The small molecule below binds the protein below.
Small molecule (SMILES): CN(Cc1cnc2nc(N)nc(N)c2n1)c1ccc(C(=O)N[C@@H](CCC(=O)O)C(=O)O)cc1

Binding-site contacts:
Ligand atom NA4 contacts residue ILE94 of chain 1.B at 2.9 Å (h-bond).
Ligand atom N3 contacts residue PHE31 of chain 1.B at 3.6 Å.
Ligand atom C16 contacts residue LEU28 of chain 1.B at 3.8 Å (hydrophobic).
Ligand atom NA4 contacts residue ALA6 of chain 1.B at 3.9 Å.
Ligand atom NA4 contacts residue ILE5 of chain 1.B at 2.9 Å (h-bond).
Ligand atom CG contacts residue LEU28 of chain 1.B at 3.8 Å (hydrophobic).
Ligand atom CT contacts residue ARG57 of chain 1.B at 3.4 Å.
Ligand atom N3 contacts residue ILE5 of chain 1.B at 3.6 Å.
Ligand atom O contacts residue ARG52 of chain 1.B at 2.7 Å (salt-bridge).
Ligand atom N3 contacts residue ALA7 of chain 1.B at 3.7 Å.
Ligand atom O1 contacts residue ARG57 of chain 1.B at 2.7 Å (salt-bridge).
Ligand atom N1 contacts residue ALA7 of chain 1.B at 3.8 Å.
Ligand atom O2 contacts residue ARG57 of chain 1.B at 2.8 Å (salt-bridge).
Ligand atom C2 contacts residue ALA7 of chain 1.B at 3.8 Å (hydrophobic).
Ligand atom C11 contacts residue LEU28 of chain 1.B at 3.8 Å (hydrophobic).
Ligand atom N8 contacts residue ASP27 of chain 1.B at 3.8 Å.
Ligand atom N1 contacts residue ASP27 of chain 1.B at 2.7 Å (salt-bridge).
Ligand atom O2 contacts residue LYS32 of chain 1.B at 3.4 Å.
Ligand atom C2 contacts residue PHE31 of chain 1.B at 3.9 Å (hydrophobic).
Ligand atom C contacts residue ARG52 of chain 1.B at 3.8 Å.
Ligand atom C4A contacts residue PHE31 of chain 1.B at 3.9 Å (hydrophobic).
Ligand atom C2 contacts residue ASP27 of chain 1.B at 3.4 Å.
Ligand atom NA4 contacts residue TYR100 of chain 1.B at 3.4 Å (h-bond).
Ligand atom C4 contacts residue PHE31 of chain 1.B at 3.6 Å (hydrophobic).
Ligand atom NA2 contacts residue THR113 of chain 1.B at 3.5 Å (h-bond).
Ligand atom NA2 contacts residue ASP27 of chain 1.B at 2.6 Å (salt-bridge).
Ligand atom C16 contacts residue PHE31 of chain 1.B at 3.8 Å (hydrophobic).
Ligand atom O1 contacts residue PHE31 of chain 1.B at 3.3 Å.
Ligand atom N8 contacts residue LEU28 of chain 1.B at 3.7 Å.
Ligand atom N10 contacts residue ILE50 of chain 1.B at 3.6 Å.
Ligand atom C8A contacts residue ASP27 of chain 1.B at 3.8 Å.
Ligand atom CA contacts residue ARG52 of chain 1.B at 3.6 Å.
Ligand atom N3 contacts residue ALA6 of chain 1.B at 3.4 Å.
Ligand atom C4 contacts residue ILE5 of chain 1.B at 3.7 Å (hydrophobic).
Ligand atom O1 contacts residue LYS32 of chain 1.B at 3.7 Å.
Ligand atom O1 contacts residue LEU54 of chain 1.B at 3.8 Å.
Ligand atom C2 contacts residue ALA6 of chain 1.B at 3.8 Å (hydrophobic).
Ligand atom C14 contacts residue ILE50 of chain 1.B at 3.6 Å (hydrophobic).
Ligand atom NA2 contacts residue ALA6 of chain 1.B at 3.8 Å.
Ligand atom NA4 contacts residue PHE31 of chain 1.B at 3.7 Å.

Sequence of chain 1.B:
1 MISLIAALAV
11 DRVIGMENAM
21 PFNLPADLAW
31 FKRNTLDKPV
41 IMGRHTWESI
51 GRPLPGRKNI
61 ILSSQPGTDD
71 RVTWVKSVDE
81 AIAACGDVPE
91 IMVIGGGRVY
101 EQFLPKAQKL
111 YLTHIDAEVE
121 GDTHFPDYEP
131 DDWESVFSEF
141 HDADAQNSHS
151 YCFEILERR